Sequence of chain 5.F:
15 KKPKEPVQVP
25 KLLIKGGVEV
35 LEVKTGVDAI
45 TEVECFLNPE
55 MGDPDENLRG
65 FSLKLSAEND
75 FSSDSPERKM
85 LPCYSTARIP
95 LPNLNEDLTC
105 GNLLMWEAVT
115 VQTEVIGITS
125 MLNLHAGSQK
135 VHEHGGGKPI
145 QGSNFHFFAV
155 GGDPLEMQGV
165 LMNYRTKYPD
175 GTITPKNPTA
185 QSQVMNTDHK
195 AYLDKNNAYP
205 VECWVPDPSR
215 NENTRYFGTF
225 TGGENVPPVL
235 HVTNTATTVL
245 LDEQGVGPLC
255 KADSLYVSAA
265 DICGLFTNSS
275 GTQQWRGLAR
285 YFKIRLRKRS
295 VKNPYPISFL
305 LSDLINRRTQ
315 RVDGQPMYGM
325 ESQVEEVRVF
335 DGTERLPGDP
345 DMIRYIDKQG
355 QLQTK

Binding-site contacts:
Ligand atom C7 contacts residue GLN278 of chain 6.F at 3.9 Å.
Ligand atom O9 contacts residue GLN278 of chain 6.F at 4.1 Å.
Ligand atom O8 contacts residue THR276 of chain 6.F at 3.9 Å.
Ligand atom O1A contacts residue THR276 of chain 6.F at 3.3 Å (h-bond).
Ligand atom C1 contacts residue ASN272 of chain 6.F at 3.9 Å.
Ligand atom C8 contacts residue LYS68 of chain 6.F at 3.5 Å.
Ligand atom C11 contacts residue PHE270 of chain 6.F at 3.9 Å (hydrophobic).
Ligand atom O4 contacts residue ASP74 of chain 5.F at 4.0 Å.
Ligand atom N5 contacts residue GLN278 of chain 6.F at 3.9 Å.
Ligand atom C11 contacts residue PHE65 of chain 6.F at 4.0 Å (hydrophobic).
Ligand atom C11 contacts residue PHE75 of chain 5.F at 3.5 Å (hydrophobic).
Ligand atom C5 contacts residue ASN272 of chain 6.F at 4.2 Å.
Ligand atom C8 contacts residue GLN278 of chain 6.F at 3.7 Å.
Ligand atom C9 contacts residue LEU67 of chain 6.F at 3.4 Å (hydrophobic).
Ligand atom O1B contacts residue THR276 of chain 6.F at 2.4 Å (h-bond).
Ligand atom C10 contacts residue GLN278 of chain 6.F at 4.1 Å.
Ligand atom O10 contacts residue LEU62 of chain 6.F at 3.2 Å.
Ligand atom C11 contacts residue ASN272 of chain 6.F at 3.6 Å.
Ligand atom O10 contacts residue PHE75 of chain 5.F at 3.9 Å.
Ligand atom O8 contacts residue GLN278 of chain 6.F at 3.5 Å (h-bond).
Ligand atom O1A contacts residue ASN272 of chain 6.F at 4.1 Å.
Ligand atom C6 contacts residue LYS68 of chain 6.F at 4.0 Å.
Ligand atom O8 contacts residue ASN272 of chain 6.F at 3.3 Å (h-bond).
Ligand atom C11 contacts residue THR276 of chain 6.F at 3.2 Å.
Ligand atom O1B contacts residue LYS68 of chain 6.F at 3.0 Å (salt-bridge).
Ligand atom O1B contacts residue ASN272 of chain 6.F at 3.4 Å (h-bond).
Ligand atom N5 contacts residue ASN272 of chain 6.F at 3.2 Å (h-bond).
Ligand atom C9 contacts residue GLN278 of chain 6.F at 3.3 Å.
Ligand atom O9 contacts residue LYS68 of chain 6.F at 2.5 Å (salt-bridge).
Ligand atom C10 contacts residue ASN272 of chain 6.F at 3.9 Å.
Ligand atom C9 contacts residue LYS68 of chain 6.F at 3.6 Å.
Ligand atom C10 contacts residue LEU62 of chain 6.F at 3.6 Å (hydrophobic).
Ligand atom C11 contacts residue GLN278 of chain 6.F at 3.5 Å.
Ligand atom C6 contacts residue ASN272 of chain 6.F at 3.6 Å.
Ligand atom O9 contacts residue LEU67 of chain 6.F at 2.3 Å.
Ligand atom C11 contacts residue LEU62 of chain 6.F at 3.9 Å (hydrophobic).
Ligand atom C1 contacts residue THR276 of chain 6.F at 3.1 Å.
Ligand atom O8 contacts residue LYS68 of chain 6.F at 3.1 Å.
Ligand atom O7 contacts residue LEU62 of chain 6.F at 3.9 Å.
Ligand atom O1A contacts residue SER274 of chain 6.F at 3.8 Å.

Sequence of chain 6.F:
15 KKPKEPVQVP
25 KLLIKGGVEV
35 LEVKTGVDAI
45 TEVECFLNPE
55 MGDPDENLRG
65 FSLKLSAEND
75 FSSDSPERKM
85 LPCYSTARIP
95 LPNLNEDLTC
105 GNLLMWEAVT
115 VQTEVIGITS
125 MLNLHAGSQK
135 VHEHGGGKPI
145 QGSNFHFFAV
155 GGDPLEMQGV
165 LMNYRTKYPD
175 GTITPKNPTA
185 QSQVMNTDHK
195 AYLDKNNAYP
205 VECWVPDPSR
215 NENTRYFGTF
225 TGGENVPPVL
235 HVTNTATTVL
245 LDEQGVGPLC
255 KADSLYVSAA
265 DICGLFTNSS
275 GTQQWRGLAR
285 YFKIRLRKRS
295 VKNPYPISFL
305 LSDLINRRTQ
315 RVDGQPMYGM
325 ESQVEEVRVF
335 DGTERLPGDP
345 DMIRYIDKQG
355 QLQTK

The small molecule below binds the protein below.
Small molecule (SMILES): CC(=O)N[C@H]1[C@H]([C@H](O)[C@H](O)CO)O[C@@](O[C@H](CO)[C@@H](O)[C@@H]2O[C@@H](C(=O)O)C[C@H](O)[C@H]2NC(C)=O)(C(=O)O)C[C@@H]1O